A small-molecule ligand and the protein it binds are described below.
Small molecule (SMILES): CC(=O)N[C@H]1[C@H]([C@H](O)[C@H](O)CO)O[C@@](O[C@H]2[C@@H](O)[C@@H](CO)OC[C@@H]2O)(C(=O)O)C[C@@H]1O

Binding-site contacts:
Ligand atom O6 contacts residue GLN263 of chain 3.A at 3.7 Å.
Ligand atom O6 contacts residue ASN223 of chain 3.A at 3.7 Å.
Ligand atom O8 contacts residue SER265 of chain 3.A at 4.0 Å.
Ligand atom C1 contacts residue SER173 of chain 3.A at 3.4 Å.
Ligand atom O9 contacts residue GLU227 of chain 3.A at 2.3 Å (salt-bridge).
Ligand atom O4 contacts residue GLY262 of chain 3.A at 4.1 Å.
Ligand atom C11 contacts residue VAL172 of chain 3.A at 3.2 Å (hydrophobic).
Ligand atom O8 contacts residue TYR132 of chain 3.A at 2.6 Å (h-bond).
Ligand atom C9 contacts residue HIS220 of chain 3.A at 3.6 Å.
Ligand atom C9 contacts residue GLU227 of chain 3.A at 3.0 Å.
Ligand atom C11 contacts residue GLY171 of chain 3.A at 3.6 Å.
Ligand atom C10 contacts residue VAL172 of chain 3.A at 3.6 Å (hydrophobic).
Ligand atom O1B contacts residue GLN263 of chain 3.A at 2.5 Å (h-bond).
Ligand atom N5 contacts residue VAL172 of chain 3.A at 3.0 Å (h-bond).
Ligand atom C9 contacts residue TYR132 of chain 3.A at 3.2 Å (hydrophobic).
Ligand atom C2 contacts residue GLN263 of chain 3.A at 3.9 Å.
Ligand atom C7 contacts residue TRP190 of chain 3.A at 3.8 Å (hydrophobic).
Ligand atom O1A contacts residue SER173 of chain 3.A at 3.7 Å.
Ligand atom O8 contacts residue GLN263 of chain 3.A at 3.1 Å (h-bond).
Ligand atom C9 contacts residue SER265 of chain 3.A at 3.6 Å.
Ligand atom C8 contacts residue TYR132 of chain 3.A at 3.4 Å (hydrophobic).
Ligand atom C8 contacts residue GLN263 of chain 3.A at 3.6 Å.
Ligand atom C5 contacts residue VAL172 of chain 3.A at 4.0 Å (hydrophobic).
Ligand atom O1A contacts residue SER174 of chain 3.A at 2.7 Å (h-bond).
Ligand atom C1 contacts residue GLN263 of chain 3.A at 3.0 Å.
Ligand atom O10 contacts residue LEU231 of chain 3.A at 3.6 Å.
Ligand atom O9 contacts residue SER265 of chain 3.A at 2.8 Å (h-bond).
Ligand atom C11 contacts residue SER170 of chain 3.A at 3.2 Å.
Ligand atom C1 contacts residue SER174 of chain 3.A at 3.5 Å.
Ligand atom O7 contacts residue LYS230 of chain 3.A at 3.9 Å.
Ligand atom O9 contacts residue HIS220 of chain 3.A at 3.9 Å.
Ligand atom O1A contacts residue GLN263 of chain 3.A at 3.5 Å (h-bond).
Ligand atom O1B contacts residue SER174 of chain 3.A at 3.7 Å.
Ligand atom O9 contacts residue ASN223 of chain 3.A at 3.8 Å.
Ligand atom O4 contacts residue GLN263 of chain 3.A at 3.5 Å (h-bond).
Ligand atom O9 contacts residue TYR132 of chain 3.A at 3.3 Å (h-bond).
Ligand atom C9 contacts residue TRP190 of chain 3.A at 3.9 Å (hydrophobic).
Ligand atom C8 contacts residue TRP190 of chain 3.A at 3.9 Å (hydrophobic).
Ligand atom O8 contacts residue TRP190 of chain 3.A at 3.4 Å.
Ligand atom O1B contacts residue SER173 of chain 3.A at 2.6 Å (h-bond).

Sequence of chain 3.A:
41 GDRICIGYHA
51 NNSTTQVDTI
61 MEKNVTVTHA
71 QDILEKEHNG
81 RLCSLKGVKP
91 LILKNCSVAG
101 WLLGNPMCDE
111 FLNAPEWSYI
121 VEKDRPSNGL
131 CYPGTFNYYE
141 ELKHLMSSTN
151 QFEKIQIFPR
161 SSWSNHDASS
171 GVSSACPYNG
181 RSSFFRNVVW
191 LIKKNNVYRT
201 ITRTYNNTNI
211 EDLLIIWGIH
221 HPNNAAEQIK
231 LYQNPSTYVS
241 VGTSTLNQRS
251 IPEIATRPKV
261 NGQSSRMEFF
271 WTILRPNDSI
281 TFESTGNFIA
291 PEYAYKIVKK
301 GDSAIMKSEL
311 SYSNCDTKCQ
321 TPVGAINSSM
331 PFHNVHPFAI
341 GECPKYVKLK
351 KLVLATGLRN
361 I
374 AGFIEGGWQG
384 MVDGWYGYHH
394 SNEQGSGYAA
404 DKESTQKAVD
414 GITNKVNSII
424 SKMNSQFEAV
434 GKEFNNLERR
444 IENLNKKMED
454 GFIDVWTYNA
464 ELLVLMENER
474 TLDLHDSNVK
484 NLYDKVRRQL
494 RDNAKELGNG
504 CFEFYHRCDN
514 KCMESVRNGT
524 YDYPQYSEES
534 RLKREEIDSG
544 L